Binding-site contacts:
Ligand atom N contacts residue GLU187 of chain 1.A at 2.7 Å (salt-bridge).
Ligand atom CB contacts residue ASN55 of chain 1.A at 3.3 Å.
Ligand atom O1P contacts residue ARG134 of chain 1.A at 2.8 Å (salt-bridge).
Ligand atom O contacts residue VAL183 of chain 1.A at 3.6 Å.
Ligand atom O3P contacts residue ARG134 of chain 1.A at 2.9 Å (salt-bridge).
Ligand atom O2P contacts residue ARG61 of chain 1.A at 3.0 Å (salt-bridge).
Ligand atom O3P contacts residue TYR135 of chain 1.A at 2.6 Å (h-bond).
Ligand atom OG contacts residue GLU19 of chain 1.A at 2.6 Å (salt-bridge).
Ligand atom O contacts residue LYS54 of chain 1.A at 3.7 Å.
Ligand atom O contacts residue VAL51 of chain 1.A at 3.7 Å.
Ligand atom NH2 contacts residue GLY59 of chain 1.A at 3.3 Å (h-bond).
Ligand atom CB contacts residue ASN180 of chain 1.A at 3.2 Å.
Ligand atom N contacts residue TRP235 of chain 1.A at 3.7 Å.
Ligand atom N contacts residue LEU179 of chain 1.A at 3.5 Å.
Ligand atom CG contacts residue ASN55 of chain 1.A at 3.5 Å.
Ligand atom CB contacts residue LEU234 of chain 1.A at 3.4 Å (hydrophobic).
Ligand atom N contacts residue ASN180 of chain 1.A at 2.9 Å (h-bond).
Ligand atom CA contacts residue ASN180 of chain 1.A at 3.4 Å.
Ligand atom O contacts residue ASN231 of chain 1.A at 2.9 Å (h-bond).
Ligand atom CG2 contacts residue TWQ1 of chain 1.C at 3.6 Å.
Ligand atom O1P contacts residue ARG61 of chain 1.A at 2.9 Å (salt-bridge).
Ligand atom NE contacts residue ASN55 of chain 1.A at 3.0 Å (h-bond).
Ligand atom O contacts residue GLU187 of chain 1.A at 3.2 Å (salt-bridge).
Ligand atom NH2 contacts residue ASN55 of chain 1.A at 3.0 Å (h-bond).
Ligand atom CA contacts residue GLU19 of chain 1.A at 3.4 Å.
Ligand atom CB contacts residue GLU19 of chain 1.A at 3.1 Å.
Ligand atom O contacts residue LYS54 of chain 1.A at 3.6 Å.
Ligand atom O contacts residue VAL51 of chain 1.A at 3.6 Å.
Ligand atom NH2 contacts residue GLY58 of chain 1.A at 3.7 Å.
Ligand atom C contacts residue ASN55 of chain 1.A at 3.5 Å.
Ligand atom N contacts residue ASN231 of chain 1.A at 3.0 Å (h-bond).
Ligand atom CA contacts residue ASN55 of chain 1.A at 3.3 Å.
Ligand atom C contacts residue ASN180 of chain 1.A at 3.6 Å.
Ligand atom CB contacts residue TRP235 of chain 1.A at 3.7 Å (hydrophobic).
Ligand atom N contacts residue GLU19 of chain 1.A at 2.6 Å (salt-bridge).
Ligand atom CA contacts residue GLU187 of chain 1.A at 3.5 Å.
Ligand atom CB contacts residue ASN231 of chain 1.A at 2.9 Å.
Ligand atom O contacts residue TWQ1 of chain 1.C at 3.0 Å.
Ligand atom C contacts residue GLU19 of chain 1.A at 3.6 Å.
Ligand atom O contacts residue ASN55 of chain 1.A at 2.9 Å (h-bond).

Sequence of chain 1.A:
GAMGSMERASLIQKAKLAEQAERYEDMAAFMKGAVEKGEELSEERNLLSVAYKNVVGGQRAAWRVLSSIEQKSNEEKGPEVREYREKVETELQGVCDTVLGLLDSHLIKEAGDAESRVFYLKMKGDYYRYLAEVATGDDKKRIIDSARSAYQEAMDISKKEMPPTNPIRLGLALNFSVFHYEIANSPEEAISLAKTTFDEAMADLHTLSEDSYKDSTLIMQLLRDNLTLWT

This small molecule binds to this protein.
Small molecule (SMILES): CC[C@H](C)[C@H](NC(=O)[C@H](COP(=O)(O)O)NC(=O)CNC(=O)[C@H](C)N)C(=O)N1CCC[C@H]1C(=O)NCC(=O)N[C@@H](CCCN=C(N)N)C(=O)N[C@@H](C)C(=O)N[C@@H](CO)C(=O)O